Sequence of chain 1.B:
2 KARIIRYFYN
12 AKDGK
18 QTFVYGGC

Sequence of chain 1.A:
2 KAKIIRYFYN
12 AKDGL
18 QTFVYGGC

Binding-site contacts:
Ligand atom C3 contacts residue ABA17 of chain 1.B at 3.6 Å.
Ligand atom OM contacts residue TYR10 of chain 1.B at 3.8 Å.
Ligand atom N1 contacts residue LYS16 of chain 1.B at 3.6 Å.
Ligand atom CK contacts residue TYR8 of chain 1.B at 4.0 Å (hydrophobic).
Ligand atom OI contacts residue THR19 of chain 1.A at 3.6 Å.
Ligand atom C4 contacts residue TYR10 of chain 1.B at 4.3 Å (hydrophobic).
Ligand atom C1 contacts residue ABA17 of chain 1.B at 4.3 Å.
Ligand atom CH contacts residue VAL21 of chain 1.A at 4.4 Å (hydrophobic).
Ligand atom NJ contacts residue TYR8 of chain 1.B at 3.2 Å.
Ligand atom CH contacts residue TYR8 of chain 1.B at 3.5 Å (hydrophobic).
Ligand atom OI contacts residue LYS4 of chain 1.A at 2.2 Å (salt-bridge).
Ligand atom NJ contacts residue LYS4 of chain 1.A at 3.4 Å (salt-bridge).
Ligand atom CL contacts residue TYR10 of chain 1.B at 4.2 Å (hydrophobic).
Ligand atom C2 contacts residue LYS16 of chain 1.B at 2.4 Å.
Ligand atom C3 contacts residue TYR10 of chain 1.B at 4.3 Å (hydrophobic).
Ligand atom N1 contacts residue ABA17 of chain 1.B at 3.4 Å.
Ligand atom O3 contacts residue TYR10 of chain 1.B at 3.5 Å.
Ligand atom C2 contacts residue ASN11 of chain 1.B at 4.4 Å.
Ligand atom O2 contacts residue LYS16 of chain 1.B at 2.2 Å (salt-bridge).
Ligand atom CL contacts residue TYR8 of chain 1.B at 4.1 Å (hydrophobic).
Ligand atom CI contacts residue TYR8 of chain 1.B at 3.9 Å (hydrophobic).
Ligand atom OI contacts residue TYR8 of chain 1.B at 3.7 Å.
Ligand atom NM contacts residue TYR10 of chain 1.B at 3.8 Å.
Ligand atom CI contacts residue LYS4 of chain 1.A at 2.4 Å.
Ligand atom C2 contacts residue ABA17 of chain 1.B at 3.9 Å.
Ligand atom C1 contacts residue LYS16 of chain 1.B at 1.3 Å.
Ligand atom CH contacts residue LYS4 of chain 1.A at 1.3 Å.
Ligand atom NM contacts residue ABA17 of chain 1.B at 3.9 Å.
Ligand atom C4 contacts residue ABA17 of chain 1.B at 3.8 Å.
Ligand atom O2 contacts residue ABA17 of chain 1.B at 4.3 Å.
Ligand atom O3 contacts residue ASN11 of chain 1.B at 4.2 Å.
Ligand atom OI contacts residue VAL21 of chain 1.A at 3.4 Å.
Ligand atom O3 contacts residue ABA17 of chain 1.B at 4.2 Å.

A protein and the small-molecule ligand that binds it are described below.
Small molecule (SMILES): O=C(O)CNC(=O)C=NOCC(=O)NCC(=O)O